The small molecule below binds the protein below.
Small molecule (SMILES): Cc1nc(NC(=O)N2CCC[C@H]2C(N)=O)sc1-c1ccnc(C(C)(C)C(F)(F)F)c1

Binding-site contacts:
Ligand atom C4 contacts residue SER854 of chain 1.A at 3.4 Å.
Ligand atom N2 contacts residue SER854 of chain 1.A at 3.6 Å.
Ligand atom C18 contacts residue LYS802 of chain 1.A at 3.9 Å.
Ligand atom N3 contacts residue MET922 of chain 1.A at 3.7 Å.
Ligand atom N3 contacts residue HIS855 of chain 1.A at 3.7 Å.
Ligand atom C contacts residue TYR836 of chain 1.A at 3.8 Å (hydrophobic).
Ligand atom F contacts residue ILE848 of chain 1.A at 3.3 Å.
Ligand atom C11 contacts residue ILE932 of chain 1.A at 3.6 Å (hydrophobic).
Ligand atom N2 contacts residue TRP780 of chain 1.A at 3.4 Å.
Ligand atom C contacts residue GLU849 of chain 1.A at 3.3 Å.
Ligand atom C8 contacts residue SER854 of chain 1.A at 3.8 Å.
Ligand atom F contacts residue LYS802 of chain 1.A at 3.1 Å.
Ligand atom N3 contacts residue GLN859 of chain 1.A at 2.9 Å (h-bond).
Ligand atom C2 contacts residue VAL851 of chain 1.A at 3.8 Å (hydrophobic).
Ligand atom N1 contacts residue SER854 of chain 1.A at 3.7 Å.
Ligand atom F2 contacts residue LYS802 of chain 1.A at 3.4 Å.
Ligand atom N contacts residue VAL851 of chain 1.A at 3.0 Å (h-bond).
Ligand atom C7 contacts residue TRP780 of chain 1.A at 3.6 Å (hydrophobic).
Ligand atom C8 contacts residue GLN859 of chain 1.A at 3.6 Å.
Ligand atom C12 contacts residue TYR836 of chain 1.A at 3.5 Å (hydrophobic).
Ligand atom N1 contacts residue MET922 of chain 1.A at 3.9 Å.
Ligand atom C5 contacts residue SER854 of chain 1.A at 3.3 Å.
Ligand atom C16 contacts residue MET772 of chain 1.A at 3.8 Å (hydrophobic).
Ligand atom C1 contacts residue VAL851 of chain 1.A at 3.8 Å (hydrophobic).
Ligand atom C4 contacts residue VAL851 of chain 1.A at 3.3 Å (hydrophobic).
Ligand atom N3 contacts residue SER854 of chain 1.A at 2.8 Å (h-bond).
Ligand atom F2 contacts residue PRO778 of chain 1.A at 3.9 Å.
Ligand atom N1 contacts residue VAL851 of chain 1.A at 3.1 Å (h-bond).
Ligand atom O1 contacts residue GLN859 of chain 1.A at 2.9 Å (h-bond).
Ligand atom F1 contacts residue ILE848 of chain 1.A at 3.7 Å.
Ligand atom C11 contacts residue ILE848 of chain 1.A at 3.6 Å (hydrophobic).
Ligand atom C3 contacts residue TRP780 of chain 1.A at 3.5 Å (hydrophobic).
Ligand atom N contacts residue VAL850 of chain 1.A at 3.9 Å.
Ligand atom C contacts residue VAL851 of chain 1.A at 3.7 Å (hydrophobic).
Ligand atom C11 contacts residue TYR836 of chain 1.A at 3.8 Å (hydrophobic).
Ligand atom C12 contacts residue ILE848 of chain 1.A at 3.9 Å (hydrophobic).
Ligand atom C12 contacts residue ILE932 of chain 1.A at 3.8 Å (hydrophobic).
Ligand atom N1 contacts residue VAL850 of chain 1.A at 3.8 Å.
Ligand atom F1 contacts residue ILE800 of chain 1.A at 3.2 Å.
Ligand atom O contacts residue TRP780 of chain 1.A at 3.4 Å.

Sequence of chain 1.A:
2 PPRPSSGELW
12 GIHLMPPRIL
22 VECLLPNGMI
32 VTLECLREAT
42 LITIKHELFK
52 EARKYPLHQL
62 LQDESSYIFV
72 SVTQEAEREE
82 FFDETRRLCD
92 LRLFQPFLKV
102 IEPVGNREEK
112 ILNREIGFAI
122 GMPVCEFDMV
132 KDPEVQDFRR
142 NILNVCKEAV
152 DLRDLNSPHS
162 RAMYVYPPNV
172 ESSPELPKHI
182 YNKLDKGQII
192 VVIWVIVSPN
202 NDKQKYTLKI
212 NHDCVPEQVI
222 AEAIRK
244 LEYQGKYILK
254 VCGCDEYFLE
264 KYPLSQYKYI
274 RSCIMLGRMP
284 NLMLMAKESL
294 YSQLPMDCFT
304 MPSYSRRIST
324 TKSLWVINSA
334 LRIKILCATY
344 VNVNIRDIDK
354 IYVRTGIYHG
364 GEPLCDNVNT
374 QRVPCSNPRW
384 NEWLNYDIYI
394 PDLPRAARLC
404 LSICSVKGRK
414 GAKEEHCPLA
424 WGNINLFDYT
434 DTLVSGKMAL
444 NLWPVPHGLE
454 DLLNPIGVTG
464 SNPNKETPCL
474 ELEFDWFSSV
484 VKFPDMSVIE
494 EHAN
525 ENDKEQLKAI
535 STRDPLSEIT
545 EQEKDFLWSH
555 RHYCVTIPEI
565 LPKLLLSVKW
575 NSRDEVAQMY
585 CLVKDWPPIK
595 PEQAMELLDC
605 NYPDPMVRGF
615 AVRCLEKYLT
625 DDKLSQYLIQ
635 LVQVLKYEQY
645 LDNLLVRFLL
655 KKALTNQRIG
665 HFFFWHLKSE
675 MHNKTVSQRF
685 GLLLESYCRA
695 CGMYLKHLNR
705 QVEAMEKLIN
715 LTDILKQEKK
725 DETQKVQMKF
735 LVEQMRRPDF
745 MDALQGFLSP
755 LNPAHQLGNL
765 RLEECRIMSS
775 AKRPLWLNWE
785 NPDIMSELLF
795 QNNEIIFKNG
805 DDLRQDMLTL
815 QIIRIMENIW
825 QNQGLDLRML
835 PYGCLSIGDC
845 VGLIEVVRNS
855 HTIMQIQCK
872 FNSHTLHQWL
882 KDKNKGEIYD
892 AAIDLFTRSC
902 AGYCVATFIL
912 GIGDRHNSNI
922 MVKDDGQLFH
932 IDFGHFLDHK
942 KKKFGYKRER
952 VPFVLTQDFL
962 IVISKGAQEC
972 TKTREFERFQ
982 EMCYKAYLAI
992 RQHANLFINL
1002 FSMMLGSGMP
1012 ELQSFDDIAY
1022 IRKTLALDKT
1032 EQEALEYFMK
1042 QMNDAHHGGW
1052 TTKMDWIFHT